Binding-site contacts:
Ligand atom C5 contacts residue ASN113 of chain 1.A at 3.6 Å.
Ligand atom C7 contacts residue ASN113 of chain 1.A at 3.3 Å.
Ligand atom C8 contacts residue LYS109 of chain 1.A at 3.7 Å.
Ligand atom C7 contacts residue SER112 of chain 1.A at 4.4 Å.
Ligand atom C8 contacts residue ASN113 of chain 1.A at 3.9 Å.
Ligand atom O7 contacts residue ASN113 of chain 1.A at 3.4 Å (h-bond).
Ligand atom C4 contacts residue ASN113 of chain 1.A at 4.3 Å.
Ligand atom C2 contacts residue ASN113 of chain 1.A at 2.5 Å.
Ligand atom N2 contacts residue ASN113 of chain 1.A at 2.9 Å (h-bond).
Ligand atom C1 contacts residue ASN113 of chain 1.A at 1.4 Å.
Ligand atom C3 contacts residue ASN113 of chain 1.A at 3.8 Å.
Ligand atom O5 contacts residue ASN113 of chain 1.A at 2.3 Å (h-bond).
Ligand atom C8 contacts residue SER112 of chain 1.A at 3.3 Å.

The small molecule below binds the protein below.
Small molecule (SMILES): CC(=O)N[C@H]1[C@H](O[C@H]2[C@H](O)[C@@H](NC(C)=O)CO[C@@H]2CO)O[C@H](CO)[C@@H](O)[C@@H]1O

Sequence of chain 1.A:
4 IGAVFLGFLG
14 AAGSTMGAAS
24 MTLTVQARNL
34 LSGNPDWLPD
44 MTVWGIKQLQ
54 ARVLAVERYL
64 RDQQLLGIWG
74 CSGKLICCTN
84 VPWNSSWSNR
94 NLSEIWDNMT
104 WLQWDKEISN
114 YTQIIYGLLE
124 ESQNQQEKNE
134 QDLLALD